Sequence of chain 1.E:
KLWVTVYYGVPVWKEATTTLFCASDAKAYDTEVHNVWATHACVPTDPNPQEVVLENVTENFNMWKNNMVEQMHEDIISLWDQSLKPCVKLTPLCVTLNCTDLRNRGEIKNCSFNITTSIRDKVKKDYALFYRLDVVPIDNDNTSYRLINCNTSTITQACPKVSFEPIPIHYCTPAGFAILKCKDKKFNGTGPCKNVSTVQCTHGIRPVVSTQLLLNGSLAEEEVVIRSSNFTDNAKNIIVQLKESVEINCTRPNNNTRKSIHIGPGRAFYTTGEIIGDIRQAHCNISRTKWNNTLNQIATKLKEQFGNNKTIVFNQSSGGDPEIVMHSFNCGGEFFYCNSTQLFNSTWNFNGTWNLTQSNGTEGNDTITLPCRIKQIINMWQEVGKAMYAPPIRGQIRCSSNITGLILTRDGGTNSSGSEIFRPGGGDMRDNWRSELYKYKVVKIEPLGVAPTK

A small-molecule ligand and the protein it binds are described below.
Small molecule (SMILES): CC(=O)N[C@H]1CO[C@H](CO)[C@@H](O[C@@H]2O[C@H](CO)CC[C@H]2NC=O)[C@@H]1O

Binding-site contacts:
Ligand atom O5 contacts residue ASN125 of chain 1.E at 2.6 Å (h-bond).
Ligand atom O7 contacts residue VAL134 of chain 1.E at 3.1 Å (h-bond).
Ligand atom C2 contacts residue VAL134 of chain 1.E at 4.5 Å (hydrophobic).
Ligand atom C1 contacts residue ASN125 of chain 1.E at 2.6 Å.
Ligand atom N2 contacts residue ASN125 of chain 1.E at 4.2 Å.
Ligand atom C6 contacts residue LYS136 of chain 1.E at 2.8 Å.
Ligand atom O5 contacts residue LYS136 of chain 1.E at 3.9 Å.
Ligand atom C7 contacts residue VAL134 of chain 1.E at 4.1 Å (hydrophobic).
Ligand atom O6 contacts residue LYS136 of chain 1.E at 2.2 Å.
Ligand atom C5 contacts residue ASN125 of chain 1.E at 4.1 Å.
Ligand atom C5 contacts residue LYS136 of chain 1.E at 4.2 Å.
Ligand atom C2 contacts residue ASN125 of chain 1.E at 3.5 Å.
Ligand atom O6 contacts residue ASN125 of chain 1.E at 4.0 Å.